Binding-site contacts:
Ligand atom C05 contacts residue GLY47 of chain 1.V at 3.7 Å.
Ligand atom O46 contacts residue GLN22 of chain 1.V at 3.1 Å.
Ligand atom C34 contacts residue TRP129 of chain 1.W at 3.3 Å (hydrophobic).
Ligand atom C14 contacts residue ALA49 of chain 1.V at 3.6 Å (hydrophobic).
Ligand atom C07 contacts residue THR1 of chain 1.V at 3.0 Å.
Ligand atom O35 contacts residue SER27 of chain 1.V at 2.8 Å (h-bond).
Ligand atom C34 contacts residue GLY128 of chain 1.W at 3.5 Å.
Ligand atom C29 contacts residue SER27 of chain 1.V at 3.7 Å.
Ligand atom C38 contacts residue ASP124 of chain 1.W at 3.7 Å.
Ligand atom N36 contacts residue ASP124 of chain 1.W at 2.7 Å (salt-bridge).
Ligand atom N06 contacts residue GLY47 of chain 1.V at 3.0 Å (h-bond).
Ligand atom C15 contacts residue VAL31 of chain 1.V at 3.4 Å (hydrophobic).
Ligand atom C10 contacts residue LYS33 of chain 1.V at 3.6 Å.
Ligand atom C15 contacts residue SER20 of chain 1.V at 3.6 Å.
Ligand atom C37 contacts residue ASP124 of chain 1.W at 3.6 Å.
Ligand atom C28 contacts residue ASP124 of chain 1.W at 3.6 Å.
Ligand atom N03 contacts residue THR21 of chain 1.V at 3.0 Å (h-bond).
Ligand atom C16 contacts residue VAL31 of chain 1.V at 3.5 Å (hydrophobic).
Ligand atom C22 contacts residue THR48 of chain 1.V at 3.3 Å.
Ligand atom O18 contacts residue THR21 of chain 1.V at 3.2 Å (h-bond).
Ligand atom O01 contacts residue ALA49 of chain 1.V at 3.0 Å (h-bond).
Ligand atom C12 contacts residue VAL31 of chain 1.V at 3.5 Å (hydrophobic).
Ligand atom C37 contacts residue GLN22 of chain 1.V at 3.7 Å.
Ligand atom O18 contacts residue SER20 of chain 1.V at 3.4 Å.
Ligand atom C27 contacts residue ASP124 of chain 1.W at 3.7 Å.
Ligand atom C27 contacts residue THR21 of chain 1.V at 3.7 Å.
Ligand atom C10 contacts residue ILE45 of chain 1.V at 3.4 Å (hydrophobic).
Ligand atom C17 contacts residue VAL31 of chain 1.V at 3.4 Å (hydrophobic).
Ligand atom C09 contacts residue ILE45 of chain 1.V at 3.6 Å (hydrophobic).
Ligand atom C04 contacts residue GLY47 of chain 1.V at 3.4 Å.
Ligand atom C33 contacts residue ASP124 of chain 1.W at 3.2 Å.
Ligand atom C14 contacts residue VAL31 of chain 1.V at 3.6 Å (hydrophobic).
Ligand atom C15 contacts residue ALA49 of chain 1.V at 3.6 Å (hydrophobic).
Ligand atom C14 contacts residue SER20 of chain 1.V at 3.7 Å.
Ligand atom C13 contacts residue VAL31 of chain 1.V at 3.6 Å (hydrophobic).
Ligand atom C28 contacts residue SER20 of chain 1.V at 3.6 Å.
Ligand atom C16 contacts residue ALA49 of chain 1.V at 3.6 Å (hydrophobic).
Ligand atom C43 contacts residue MET95 of chain 1.W at 3.5 Å (hydrophobic).
Ligand atom O35 contacts residue GLN22 of chain 1.V at 3.6 Å.
Ligand atom C07 contacts residue LYS33 of chain 1.V at 3.7 Å.

Sequence of chain 1.W:
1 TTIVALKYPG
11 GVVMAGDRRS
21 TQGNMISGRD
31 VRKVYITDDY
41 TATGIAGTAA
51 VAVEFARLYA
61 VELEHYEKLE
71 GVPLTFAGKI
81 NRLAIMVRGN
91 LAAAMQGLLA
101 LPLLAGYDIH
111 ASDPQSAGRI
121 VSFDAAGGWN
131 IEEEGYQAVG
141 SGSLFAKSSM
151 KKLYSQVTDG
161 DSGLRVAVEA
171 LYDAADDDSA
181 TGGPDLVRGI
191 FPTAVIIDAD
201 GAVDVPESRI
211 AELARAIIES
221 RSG

The small molecule below binds the protein below.
Small molecule (SMILES): CCN(CC)C(=O)C[C@H](NC(=O)/C=C/c1ccccc1)C(=O)N[C@@H](Cc1ccc(F)cc1)C(=O)NCc1cccc2ccccc12

Sequence of chain 1.V:
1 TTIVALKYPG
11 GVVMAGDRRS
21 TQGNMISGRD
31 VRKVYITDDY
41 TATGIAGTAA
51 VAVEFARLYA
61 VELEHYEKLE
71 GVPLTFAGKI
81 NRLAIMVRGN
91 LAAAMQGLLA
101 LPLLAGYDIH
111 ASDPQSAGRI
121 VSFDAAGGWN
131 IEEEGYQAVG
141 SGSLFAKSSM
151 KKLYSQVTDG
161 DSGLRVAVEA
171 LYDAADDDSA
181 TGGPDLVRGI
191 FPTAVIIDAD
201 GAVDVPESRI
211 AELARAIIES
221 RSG